Sequence of chain 1.A:
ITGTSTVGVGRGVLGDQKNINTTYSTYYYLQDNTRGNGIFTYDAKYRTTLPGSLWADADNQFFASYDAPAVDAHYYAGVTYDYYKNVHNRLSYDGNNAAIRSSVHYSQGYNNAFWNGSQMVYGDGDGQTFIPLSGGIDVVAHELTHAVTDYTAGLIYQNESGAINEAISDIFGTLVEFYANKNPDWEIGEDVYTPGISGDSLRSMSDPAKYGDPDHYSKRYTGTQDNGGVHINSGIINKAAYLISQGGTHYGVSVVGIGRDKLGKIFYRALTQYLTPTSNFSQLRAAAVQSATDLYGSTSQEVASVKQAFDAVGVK

Binding-site contacts:
Ligand atom O4 contacts residue GLY212 of chain 1.A at 4.3 Å.
Ligand atom C5 contacts residue GLY212 of chain 1.A at 3.2 Å.
Ligand atom C5 contacts residue ALA209 of chain 1.A at 3.4 Å (hydrophobic).
Ligand atom C4 contacts residue GLY212 of chain 1.A at 4.4 Å.
Ligand atom C4 contacts residue ALA209 of chain 1.A at 3.4 Å (hydrophobic).
Ligand atom O4 contacts residue ALA209 of chain 1.A at 2.6 Å (h-bond).
Ligand atom O5 contacts residue GLY212 of chain 1.A at 4.0 Å.
Ligand atom C3 contacts residue ALA209 of chain 1.A at 3.6 Å (hydrophobic).

A protein and the small-molecule ligand that binds it are described below.
Small molecule (SMILES): O[C@@H]1[C@@H](O)[C@H](O)OC[C@H]1O